This small molecule binds to this protein.
Small molecule (SMILES): Nc1nc2c(ncn2[C@@H]2O[C@H](CO[P](=O)(O)O[C@@H]3[C@H](O)[C@@H](CO)O[C@H]3n3ccc(=O)[nH]c3=O)[C@@H](O)[C@H]2O)c(=O)[nH]1

Sequence of chain 2.B:
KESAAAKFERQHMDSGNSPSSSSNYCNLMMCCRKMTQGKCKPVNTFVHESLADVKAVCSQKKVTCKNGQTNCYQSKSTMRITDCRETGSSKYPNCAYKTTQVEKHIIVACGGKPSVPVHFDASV

Binding-site contacts:
Ligand atom O5B contacts residue ARG85 of chain 2.B at 3.3 Å (salt-bridge).
Ligand atom N7G contacts residue THR45 of chain 2.B at 2.9 Å (h-bond).
Ligand atom O2P contacts residue ALA122 of chain 2.B at 3.3 Å.
Ligand atom O1P contacts residue ASP83 of chain 2.B at 3.9 Å.
Ligand atom O3B contacts residue ALA122 of chain 2.B at 3.9 Å.
Ligand atom N1G contacts residue PHE120 of chain 2.B at 3.5 Å (h-bond).
Ligand atom O3B contacts residue ASN67 of chain 2.B at 3.9 Å.
Ligand atom C5G contacts residue PHE120 of chain 2.B at 3.7 Å (hydrophobic).
Ligand atom N1G contacts residue SO41 of chain 2.C at 2.9 Å (h-bond).
Ligand atom C6G contacts residue ASN44 of chain 2.B at 3.9 Å.
Ligand atom O6G contacts residue PHE120 of chain 2.B at 3.6 Å.
Ligand atom C2B contacts residue ASN67 of chain 2.B at 3.3 Å.
Ligand atom C5G contacts residue THR45 of chain 2.B at 3.8 Å.
Ligand atom C2G contacts residue SO41 of chain 2.C at 3.5 Å.
Ligand atom C2G contacts residue PHE120 of chain 2.B at 3.4 Å (hydrophobic).
Ligand atom N3G contacts residue ASN67 of chain 2.B at 3.7 Å.
Ligand atom C6G contacts residue SO41 of chain 2.C at 3.9 Å.
Ligand atom N1G contacts residue HIS12 of chain 2.A at 3.9 Å.
Ligand atom C6G contacts residue HIS12 of chain 2.A at 3.8 Å.
Ligand atom P contacts residue SER123 of chain 2.B at 3.4 Å.
Ligand atom C8G contacts residue VAL43 of chain 2.B at 3.6 Å (hydrophobic).
Ligand atom C2B contacts residue ASP121 of chain 2.B at 3.5 Å.
Ligand atom C6G contacts residue PHE120 of chain 2.B at 3.6 Å (hydrophobic).
Ligand atom N7G contacts residue VAL43 of chain 2.B at 3.8 Å.
Ligand atom C4B contacts residue ARG85 of chain 2.B at 3.4 Å.
Ligand atom O1P contacts residue SER123 of chain 2.B at 2.5 Å (h-bond).
Ligand atom N2G contacts residue PHE120 of chain 2.B at 3.5 Å (h-bond).
Ligand atom O2D contacts residue SER123 of chain 2.B at 3.4 Å (h-bond).
Ligand atom N2G contacts residue SO41 of chain 2.C at 3.0 Å (h-bond).
Ligand atom N3G contacts residue PHE120 of chain 2.B at 3.9 Å.
Ligand atom C8G contacts residue THR45 of chain 2.B at 3.9 Å.
Ligand atom O2B contacts residue ASN67 of chain 2.B at 2.7 Å (h-bond).
Ligand atom O6G contacts residue THR45 of chain 2.B at 2.8 Å (h-bond).
Ligand atom C6G contacts residue THR45 of chain 2.B at 3.8 Å.
Ligand atom O6G contacts residue HIS12 of chain 2.A at 2.9 Å.
Ligand atom N7G contacts residue PHE120 of chain 2.B at 3.9 Å.
Ligand atom C5B contacts residue ARG85 of chain 2.B at 3.0 Å.
Ligand atom O2P contacts residue SER123 of chain 2.B at 3.2 Å (h-bond).
Ligand atom O6G contacts residue ASN44 of chain 2.B at 3.4 Å.
Ligand atom O4B contacts residue ARG85 of chain 2.B at 3.4 Å (salt-bridge).

Sequence of chain 2.A:
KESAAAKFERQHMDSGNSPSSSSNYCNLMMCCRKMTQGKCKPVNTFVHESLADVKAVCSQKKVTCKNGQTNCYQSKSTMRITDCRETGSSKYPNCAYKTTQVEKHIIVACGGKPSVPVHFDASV